Sequence of chain 1.F:
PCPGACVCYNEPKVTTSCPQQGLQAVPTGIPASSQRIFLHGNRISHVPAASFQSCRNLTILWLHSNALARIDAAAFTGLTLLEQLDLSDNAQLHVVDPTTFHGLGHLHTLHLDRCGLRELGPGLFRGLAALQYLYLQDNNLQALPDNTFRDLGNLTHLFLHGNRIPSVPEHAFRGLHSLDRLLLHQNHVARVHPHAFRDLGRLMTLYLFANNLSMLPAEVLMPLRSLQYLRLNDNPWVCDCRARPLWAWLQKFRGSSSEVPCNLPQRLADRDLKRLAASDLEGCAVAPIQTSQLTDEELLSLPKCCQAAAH

This small molecule binds to this protein.
Small molecule (SMILES): CC(=O)N[C@@H]1[C@@H](O)[C@H](O)[C@@H](CO)O[C@H]1O

Binding-site contacts:
Ligand atom C7 contacts residue ASN214 of chain 1.F at 3.7 Å.
Ligand atom C6 contacts residue ASN214 of chain 1.F at 4.5 Å.
Ligand atom C8 contacts residue ASN214 of chain 1.F at 4.0 Å.
Ligand atom O6 contacts residue ASN214 of chain 1.F at 3.8 Å.
Ligand atom C1 contacts residue ASN214 of chain 1.F at 1.4 Å.
Ligand atom O5 contacts residue ASN214 of chain 1.F at 2.3 Å (h-bond).
Ligand atom C4 contacts residue ASN214 of chain 1.F at 4.2 Å.
Ligand atom C5 contacts residue ASN214 of chain 1.F at 3.6 Å.
Ligand atom C7 contacts residue GOL1 of chain 1.MC at 3.1 Å.
Ligand atom N2 contacts residue ASN214 of chain 1.F at 3.0 Å (h-bond).
Ligand atom C2 contacts residue ASN214 of chain 1.F at 2.5 Å.
Ligand atom C2 contacts residue GOL1 of chain 1.MC at 3.8 Å.
Ligand atom N2 contacts residue GOL1 of chain 1.MC at 2.8 Å (h-bond).
Ligand atom C1 contacts residue GOL1 of chain 1.MC at 4.0 Å.
Ligand atom C3 contacts residue ASN214 of chain 1.F at 3.8 Å.
Ligand atom C8 contacts residue GOL1 of chain 1.MC at 4.3 Å.
Ligand atom O7 contacts residue GOL1 of chain 1.MC at 3.0 Å (h-bond).